Binding-site contacts:
Ligand atom CAP contacts residue SER192 of chain 1.A at 3.7 Å.
Ligand atom CAQ contacts residue VAL136 of chain 1.A at 3.8 Å (hydrophobic).
Ligand atom OAE contacts residue THR141 of chain 1.A at 2.6 Å (h-bond).
Ligand atom C contacts residue THR89 of chain 1.A at 3.6 Å.
Ligand atom CAJ contacts residue TYR60 of chain 1.A at 3.6 Å (hydrophobic).
Ligand atom CAG contacts residue SER172 of chain 1.A at 3.7 Å.
Ligand atom C contacts residue SER140 of chain 1.A at 3.3 Å.
Ligand atom C contacts residue TYR60 of chain 1.A at 3.5 Å (hydrophobic).
Ligand atom O contacts residue ARG94 of chain 1.A at 2.8 Å (salt-bridge).
Ligand atom CAG contacts residue MET188 of chain 1.A at 3.7 Å (hydrophobic).
Ligand atom N contacts residue PRO87 of chain 1.A at 2.8 Å (h-bond).
Ligand atom OAF contacts residue MET188 of chain 1.A at 3.8 Å.
Ligand atom CAR contacts residue GLU12 of chain 1.A at 3.8 Å.
Ligand atom CAH contacts residue SER192 of chain 1.A at 3.8 Å.
Ligand atom OXT contacts residue SER140 of chain 1.A at 2.8 Å (h-bond).
Ligand atom O contacts residue PRO87 of chain 1.A at 3.5 Å (h-bond).
Ligand atom OXT contacts residue TYR60 of chain 1.A at 3.2 Å.
Ligand atom OAE contacts residue GLU189 of chain 1.A at 3.4 Å.
Ligand atom O contacts residue THR89 of chain 1.A at 2.8 Å (h-bond).
Ligand atom CA contacts residue SER140 of chain 1.A at 3.2 Å.
Ligand atom N contacts residue TYR215 of chain 1.A at 3.8 Å.
Ligand atom N contacts residue THR89 of chain 1.A at 2.9 Å (h-bond).
Ligand atom OAF contacts residue GLU189 of chain 1.A at 2.8 Å (salt-bridge).
Ligand atom OAC contacts residue THR141 of chain 1.A at 3.0 Å (h-bond).
Ligand atom O contacts residue LEU88 of chain 1.A at 3.5 Å.
Ligand atom OAC contacts residue SER140 of chain 1.A at 3.3 Å (h-bond).
Ligand atom C contacts residue ARG94 of chain 1.A at 3.4 Å.
Ligand atom OXT contacts residue ARG94 of chain 1.A at 2.7 Å (salt-bridge).
Ligand atom OAK contacts residue VAL136 of chain 1.A at 3.3 Å.
Ligand atom CB contacts residue TYR60 of chain 1.A at 3.5 Å (hydrophobic).
Ligand atom OAC contacts residue GLY139 of chain 1.A at 3.6 Å.
Ligand atom OXT contacts residue GLY139 of chain 1.A at 3.3 Å.
Ligand atom O contacts residue TYR60 of chain 1.A at 3.5 Å.
Ligand atom OAL contacts residue GLU189 of chain 1.A at 3.1 Å (salt-bridge).
Ligand atom CAH contacts residue MET188 of chain 1.A at 3.5 Å (hydrophobic).
Ligand atom CA contacts residue GLU189 of chain 1.A at 3.7 Å.
Ligand atom CAN contacts residue THR141 of chain 1.A at 3.4 Å.
Ligand atom N contacts residue GLU189 of chain 1.A at 2.8 Å (salt-bridge).
Ligand atom CAG contacts residue VAL136 of chain 1.A at 3.8 Å (hydrophobic).
Ligand atom CA contacts residue THR89 of chain 1.A at 3.5 Å.

The small molecule below binds the protein below.
Small molecule (SMILES): N[C@@H](C[C@]1(C(=O)O)C[C@H]2OCC[C@@H](O)[C@H]2O1)C(=O)O

Sequence of chain 1.A:
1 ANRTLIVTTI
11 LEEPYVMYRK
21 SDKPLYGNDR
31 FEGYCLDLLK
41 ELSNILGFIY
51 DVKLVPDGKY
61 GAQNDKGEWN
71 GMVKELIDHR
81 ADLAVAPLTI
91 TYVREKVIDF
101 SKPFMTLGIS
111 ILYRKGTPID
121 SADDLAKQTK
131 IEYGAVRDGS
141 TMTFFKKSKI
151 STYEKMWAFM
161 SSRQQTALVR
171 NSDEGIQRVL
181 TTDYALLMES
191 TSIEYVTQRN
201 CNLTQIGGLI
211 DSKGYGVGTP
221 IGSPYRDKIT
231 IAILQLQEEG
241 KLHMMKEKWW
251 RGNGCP